Sequence of chain 8.B:
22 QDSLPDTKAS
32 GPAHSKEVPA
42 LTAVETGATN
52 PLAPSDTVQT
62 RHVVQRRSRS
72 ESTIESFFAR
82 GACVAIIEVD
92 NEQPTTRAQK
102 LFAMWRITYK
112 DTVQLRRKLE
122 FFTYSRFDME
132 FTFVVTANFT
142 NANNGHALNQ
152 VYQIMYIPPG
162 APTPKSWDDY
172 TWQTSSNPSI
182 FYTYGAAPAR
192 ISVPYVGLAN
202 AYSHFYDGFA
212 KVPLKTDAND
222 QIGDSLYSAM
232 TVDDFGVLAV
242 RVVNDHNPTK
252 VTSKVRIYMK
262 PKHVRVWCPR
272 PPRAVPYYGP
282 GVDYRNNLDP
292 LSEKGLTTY

Binding-site contacts:
Ligand atom N4 contacts residue ILE192 of chain 8.B at 3.6 Å.
Ligand atom C21 contacts residue TYR203 of chain 8.B at 3.8 Å (hydrophobic).
Ligand atom C1 contacts residue PRO179 of chain 8.B at 3.9 Å (hydrophobic).
Ligand atom N4 contacts residue LEU239 of chain 8.B at 3.8 Å.
Ligand atom C4 contacts residue TYR157 of chain 8.B at 3.4 Å (hydrophobic).
Ligand atom C22 contacts residue PHE236 of chain 8.B at 3.9 Å (hydrophobic).
Ligand atom C10 contacts residue VAL194 of chain 8.B at 3.7 Å (hydrophobic).
Ligand atom C1 contacts residue ILE155 of chain 8.B at 3.7 Å (hydrophobic).
Ligand atom C19 contacts residue TYR110 of chain 8.B at 3.7 Å (hydrophobic).
Ligand atom C11 contacts residue VAL194 of chain 8.B at 3.7 Å (hydrophobic).
Ligand atom C11 contacts residue TYR157 of chain 8.B at 3.6 Å (hydrophobic).
Ligand atom C3 contacts residue TYR157 of chain 8.B at 3.5 Å (hydrophobic).
Ligand atom C22 contacts residue TYR203 of chain 8.B at 3.5 Å (hydrophobic).
Ligand atom C4 contacts residue ALA24 of chain 8.D at 3.8 Å (hydrophobic).
Ligand atom C23 contacts residue PHE236 of chain 8.B at 3.5 Å (hydrophobic).
Ligand atom C3 contacts residue ALA24 of chain 8.D at 3.7 Å (hydrophobic).
Ligand atom C14 contacts residue PHE236 of chain 8.B at 3.9 Å (hydrophobic).
Ligand atom C10 contacts residue TYR157 of chain 8.B at 3.6 Å (hydrophobic).
Ligand atom C7 contacts residue PHE132 of chain 8.B at 3.6 Å (hydrophobic).
Ligand atom C9 contacts residue TYR157 of chain 8.B at 3.8 Å (hydrophobic).
Ligand atom O24 contacts residue TYR110 of chain 8.B at 3.9 Å.
Ligand atom N3 contacts residue ILE192 of chain 8.B at 3.8 Å.
Ligand atom C13 contacts residue VAL197 of chain 8.B at 3.6 Å (hydrophobic).
Ligand atom C14 contacts residue VAL197 of chain 8.B at 3.6 Å (hydrophobic).
Ligand atom C8 contacts residue ILE108 of chain 8.B at 3.8 Å (hydrophobic).
Ligand atom N6 contacts residue VAL194 of chain 8.B at 3.7 Å.
Ligand atom C19 contacts residue PHE236 of chain 8.B at 3.5 Å (hydrophobic).
Ligand atom O25 contacts residue TYR110 of chain 8.B at 3.0 Å.
Ligand atom C3 contacts residue PRO179 of chain 8.B at 3.7 Å (hydrophobic).
Ligand atom C8 contacts residue PHE132 of chain 8.B at 3.4 Å (hydrophobic).
Ligand atom O24 contacts residue PHE236 of chain 8.B at 3.7 Å.
Ligand atom C23 contacts residue TYR110 of chain 8.B at 3.3 Å (hydrophobic).
Ligand atom C20 contacts residue TYR110 of chain 8.B at 3.5 Å (hydrophobic).
Ligand atom C21 contacts residue PHE236 of chain 8.B at 3.4 Å (hydrophobic).
Ligand atom C20 contacts residue PHE236 of chain 8.B at 3.2 Å (hydrophobic).
Ligand atom C1 contacts residue ILE181 of chain 8.B at 3.4 Å (hydrophobic).
Ligand atom C9 contacts residue ILE108 of chain 8.B at 3.5 Å (hydrophobic).
Ligand atom C12 contacts residue PHE236 of chain 8.B at 3.8 Å (hydrophobic).
Ligand atom C26 contacts residue THR109 of chain 8.B at 3.7 Å.
Ligand atom C27 contacts residue THR109 of chain 8.B at 3.5 Å.

Sequence of chain 8.D:
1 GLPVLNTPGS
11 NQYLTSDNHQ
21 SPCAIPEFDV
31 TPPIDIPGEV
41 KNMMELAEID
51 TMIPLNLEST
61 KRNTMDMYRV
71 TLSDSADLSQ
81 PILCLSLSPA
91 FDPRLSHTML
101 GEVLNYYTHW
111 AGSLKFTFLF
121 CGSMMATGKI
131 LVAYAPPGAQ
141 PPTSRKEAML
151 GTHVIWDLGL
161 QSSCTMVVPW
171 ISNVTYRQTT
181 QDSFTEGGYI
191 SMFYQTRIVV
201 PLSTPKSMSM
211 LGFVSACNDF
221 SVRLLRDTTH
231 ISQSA

Sequence of chain 9.D:
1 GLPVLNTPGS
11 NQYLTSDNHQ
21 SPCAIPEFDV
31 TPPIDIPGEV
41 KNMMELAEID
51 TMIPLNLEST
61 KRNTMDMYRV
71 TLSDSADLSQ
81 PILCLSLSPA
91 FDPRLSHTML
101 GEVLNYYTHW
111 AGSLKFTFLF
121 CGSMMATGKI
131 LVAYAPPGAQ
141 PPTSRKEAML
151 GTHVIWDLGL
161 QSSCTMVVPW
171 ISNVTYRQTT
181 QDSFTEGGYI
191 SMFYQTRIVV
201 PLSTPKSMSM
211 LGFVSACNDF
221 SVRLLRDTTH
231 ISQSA

This small molecule binds to this protein.
Small molecule (SMILES): CCOC(=O)c1ccc(OCCCCC2CCN(c3ccc(C)nn3)CC2)cc1